A small-molecule ligand and the protein it binds are described below.
Small molecule (SMILES): CC(=O)N[C@@H]1[C@@H](O)[C@H](O)[C@@H](CO)O[C@H]1O

Sequence of chain 1.B:
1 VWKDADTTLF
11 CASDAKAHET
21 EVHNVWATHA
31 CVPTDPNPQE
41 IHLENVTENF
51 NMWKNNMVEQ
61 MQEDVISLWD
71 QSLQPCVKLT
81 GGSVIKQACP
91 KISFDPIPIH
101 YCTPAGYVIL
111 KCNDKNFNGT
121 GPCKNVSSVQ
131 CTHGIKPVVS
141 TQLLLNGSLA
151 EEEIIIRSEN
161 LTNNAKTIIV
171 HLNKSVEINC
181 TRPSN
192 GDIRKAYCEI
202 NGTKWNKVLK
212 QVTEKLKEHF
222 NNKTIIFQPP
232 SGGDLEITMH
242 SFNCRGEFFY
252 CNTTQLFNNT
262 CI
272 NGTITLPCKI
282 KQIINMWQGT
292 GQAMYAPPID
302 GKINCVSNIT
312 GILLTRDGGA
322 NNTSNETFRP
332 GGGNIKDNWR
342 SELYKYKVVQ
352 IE

Binding-site contacts:
Ligand atom C6 contacts residue NAG1 of chain 1.U at 3.8 Å.
Ligand atom O6 contacts residue ASP95 of chain 1.B at 4.2 Å.
Ligand atom C8 contacts residue LEU145 of chain 1.B at 3.7 Å (hydrophobic).
Ligand atom C8 contacts residue VAL138 of chain 1.B at 3.9 Å (hydrophobic).
Ligand atom O5 contacts residue VAL307 of chain 1.B at 4.0 Å.
Ligand atom O4 contacts residue ARG246 of chain 1.B at 3.1 Å (salt-bridge).
Ligand atom C5 contacts residue ASN146 of chain 1.B at 3.6 Å.
Ligand atom C1 contacts residue VAL307 of chain 1.B at 3.7 Å (hydrophobic).
Ligand atom C4 contacts residue ARG246 of chain 1.B at 4.1 Å.
Ligand atom C7 contacts residue ASN146 of chain 1.B at 3.6 Å.
Ligand atom C2 contacts residue ASN146 of chain 1.B at 2.3 Å.
Ligand atom C5 contacts residue NAG1 of chain 1.U at 3.7 Å.
Ligand atom C2 contacts residue VAL307 of chain 1.B at 4.1 Å (hydrophobic).
Ligand atom O7 contacts residue ASN146 of chain 1.B at 4.0 Å.
Ligand atom C4 contacts residue ASN146 of chain 1.B at 4.2 Å.
Ligand atom O3 contacts residue CYS306 of chain 1.B at 3.5 Å (h-bond).
Ligand atom O7 contacts residue PRO96 of chain 1.B at 3.9 Å.
Ligand atom C4 contacts residue ASP95 of chain 1.B at 4.0 Å.
Ligand atom C8 contacts residue ASN244 of chain 1.B at 4.0 Å.
Ligand atom O7 contacts residue ASN244 of chain 1.B at 4.2 Å.
Ligand atom C2 contacts residue SER308 of chain 1.B at 3.4 Å.
Ligand atom C3 contacts residue SER308 of chain 1.B at 3.8 Å.
Ligand atom C1 contacts residue NAG1 of chain 1.U at 3.8 Å.
Ligand atom N2 contacts residue ASN146 of chain 1.B at 2.8 Å (h-bond).
Ligand atom C5 contacts residue VAL307 of chain 1.B at 3.5 Å (hydrophobic).
Ligand atom O3 contacts residue ASP95 of chain 1.B at 3.8 Å.
Ligand atom C1 contacts residue SER308 of chain 1.B at 3.6 Å.
Ligand atom O5 contacts residue ASN146 of chain 1.B at 2.4 Å (h-bond).
Ligand atom O5 contacts residue NAG1 of chain 1.U at 3.3 Å (h-bond).
Ligand atom C8 contacts residue SER308 of chain 1.B at 3.7 Å.
Ligand atom C3 contacts residue ASN146 of chain 1.B at 3.7 Å.
Ligand atom N2 contacts residue SER308 of chain 1.B at 2.6 Å (h-bond).
Ligand atom O4 contacts residue VAL307 of chain 1.B at 3.8 Å.
Ligand atom O5 contacts residue LYS136 of chain 1.B at 4.2 Å.
Ligand atom O6 contacts residue LYS136 of chain 1.B at 3.5 Å (salt-bridge).
Ligand atom C4 contacts residue VAL307 of chain 1.B at 3.8 Å (hydrophobic).
Ligand atom C1 contacts residue ASN146 of chain 1.B at 1.4 Å.
Ligand atom C7 contacts residue SER308 of chain 1.B at 3.6 Å.
Ligand atom O3 contacts residue ARG246 of chain 1.B at 3.7 Å.
Ligand atom C3 contacts residue VAL307 of chain 1.B at 3.6 Å (hydrophobic).